A protein and the small-molecule ligand that binds it are described below.
Small molecule (SMILES): O=P(O)(O)OC[C@H](O)CO

Sequence of chain 1.A:
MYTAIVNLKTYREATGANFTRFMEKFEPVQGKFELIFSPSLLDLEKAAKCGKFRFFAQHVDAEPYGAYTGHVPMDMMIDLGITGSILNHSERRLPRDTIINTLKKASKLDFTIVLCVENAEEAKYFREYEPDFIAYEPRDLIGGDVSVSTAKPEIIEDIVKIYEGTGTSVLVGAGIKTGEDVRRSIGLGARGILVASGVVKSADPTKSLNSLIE

Binding-site contacts:
Ligand atom O3P contacts residue LEU143 of chain 1.A at 4.2 Å.
Ligand atom O1P contacts residue LYS11 of chain 1.A at 3.5 Å (salt-bridge).
Ligand atom O1 contacts residue LEU196 of chain 1.A at 3.9 Å.
Ligand atom O4P contacts residue GLY177 of chain 1.A at 3.9 Å.
Ligand atom O2P contacts residue GLY145 of chain 1.A at 3.6 Å.
Ligand atom O4P contacts residue ALA198 of chain 1.A at 2.9 Å (h-bond).
Ligand atom O1 contacts residue GLU139 of chain 1.A at 2.8 Å (salt-bridge).
Ligand atom O2P contacts residue SER199 of chain 1.A at 2.6 Å (h-bond).
Ligand atom O2 contacts residue HIS91 of chain 1.A at 2.8 Å (h-bond).
Ligand atom O1P contacts residue ALA198 of chain 1.A at 3.4 Å.
Ligand atom O2 contacts residue LYS11 of chain 1.A at 3.1 Å (salt-bridge).
Ligand atom P contacts residue GLY177 of chain 1.A at 4.0 Å.
Ligand atom O3P contacts residue GLY177 of chain 1.A at 3.0 Å (h-bond).
Ligand atom C2 contacts residue GLU139 of chain 1.A at 3.1 Å.
Ligand atom P contacts residue SER199 of chain 1.A at 3.7 Å.
Ligand atom C3 contacts residue GLU139 of chain 1.A at 3.5 Å.
Ligand atom O4P contacts residue VAL197 of chain 1.A at 3.8 Å.
Ligand atom C2 contacts residue ALA198 of chain 1.A at 4.1 Å (hydrophobic).
Ligand atom O3P contacts residue GLY145 of chain 1.A at 2.7 Å (h-bond).
Ligand atom C2 contacts residue HIS91 of chain 1.A at 3.7 Å.
Ligand atom O2P contacts residue ALA198 of chain 1.A at 3.5 Å.
Ligand atom C3 contacts residue ALA198 of chain 1.A at 4.0 Å (hydrophobic).
Ligand atom O3P contacts residue ALA176 of chain 1.A at 3.5 Å.
Ligand atom C3 contacts residue ALA176 of chain 1.A at 4.1 Å (hydrophobic).
Ligand atom O2 contacts residue ILE144 of chain 1.A at 3.7 Å.
Ligand atom C1 contacts residue LEU196 of chain 1.A at 3.6 Å (hydrophobic).
Ligand atom C1 contacts residue HIS91 of chain 1.A at 3.9 Å.
Ligand atom O1 contacts residue HIS91 of chain 1.A at 3.0 Å (h-bond).
Ligand atom O1P contacts residue ILE144 of chain 1.A at 4.0 Å.
Ligand atom C3 contacts residue LYS11 of chain 1.A at 4.0 Å.
Ligand atom C1 contacts residue ASN9 of chain 1.A at 4.1 Å.
Ligand atom O3P contacts residue ILE144 of chain 1.A at 3.6 Å.
Ligand atom O1P contacts residue GLY145 of chain 1.A at 4.2 Å.
Ligand atom P contacts residue GLY145 of chain 1.A at 3.7 Å.
Ligand atom C2 contacts residue LYS11 of chain 1.A at 3.5 Å.
Ligand atom O1 contacts residue ASN9 of chain 1.A at 3.1 Å (h-bond).
Ligand atom O2 contacts residue GLU139 of chain 1.A at 2.4 Å (salt-bridge).
Ligand atom O4P contacts residue SER199 of chain 1.A at 3.7 Å.
Ligand atom C1 contacts residue GLU139 of chain 1.A at 3.1 Å.
Ligand atom P contacts residue ALA198 of chain 1.A at 3.8 Å.